This protein binds this small molecule.
Small molecule (SMILES): CC(=O)N[C@@H]1[C@@H](O)[C@H](O)[C@@H](CO)O[C@H]1O

Sequence of chain 1.C:
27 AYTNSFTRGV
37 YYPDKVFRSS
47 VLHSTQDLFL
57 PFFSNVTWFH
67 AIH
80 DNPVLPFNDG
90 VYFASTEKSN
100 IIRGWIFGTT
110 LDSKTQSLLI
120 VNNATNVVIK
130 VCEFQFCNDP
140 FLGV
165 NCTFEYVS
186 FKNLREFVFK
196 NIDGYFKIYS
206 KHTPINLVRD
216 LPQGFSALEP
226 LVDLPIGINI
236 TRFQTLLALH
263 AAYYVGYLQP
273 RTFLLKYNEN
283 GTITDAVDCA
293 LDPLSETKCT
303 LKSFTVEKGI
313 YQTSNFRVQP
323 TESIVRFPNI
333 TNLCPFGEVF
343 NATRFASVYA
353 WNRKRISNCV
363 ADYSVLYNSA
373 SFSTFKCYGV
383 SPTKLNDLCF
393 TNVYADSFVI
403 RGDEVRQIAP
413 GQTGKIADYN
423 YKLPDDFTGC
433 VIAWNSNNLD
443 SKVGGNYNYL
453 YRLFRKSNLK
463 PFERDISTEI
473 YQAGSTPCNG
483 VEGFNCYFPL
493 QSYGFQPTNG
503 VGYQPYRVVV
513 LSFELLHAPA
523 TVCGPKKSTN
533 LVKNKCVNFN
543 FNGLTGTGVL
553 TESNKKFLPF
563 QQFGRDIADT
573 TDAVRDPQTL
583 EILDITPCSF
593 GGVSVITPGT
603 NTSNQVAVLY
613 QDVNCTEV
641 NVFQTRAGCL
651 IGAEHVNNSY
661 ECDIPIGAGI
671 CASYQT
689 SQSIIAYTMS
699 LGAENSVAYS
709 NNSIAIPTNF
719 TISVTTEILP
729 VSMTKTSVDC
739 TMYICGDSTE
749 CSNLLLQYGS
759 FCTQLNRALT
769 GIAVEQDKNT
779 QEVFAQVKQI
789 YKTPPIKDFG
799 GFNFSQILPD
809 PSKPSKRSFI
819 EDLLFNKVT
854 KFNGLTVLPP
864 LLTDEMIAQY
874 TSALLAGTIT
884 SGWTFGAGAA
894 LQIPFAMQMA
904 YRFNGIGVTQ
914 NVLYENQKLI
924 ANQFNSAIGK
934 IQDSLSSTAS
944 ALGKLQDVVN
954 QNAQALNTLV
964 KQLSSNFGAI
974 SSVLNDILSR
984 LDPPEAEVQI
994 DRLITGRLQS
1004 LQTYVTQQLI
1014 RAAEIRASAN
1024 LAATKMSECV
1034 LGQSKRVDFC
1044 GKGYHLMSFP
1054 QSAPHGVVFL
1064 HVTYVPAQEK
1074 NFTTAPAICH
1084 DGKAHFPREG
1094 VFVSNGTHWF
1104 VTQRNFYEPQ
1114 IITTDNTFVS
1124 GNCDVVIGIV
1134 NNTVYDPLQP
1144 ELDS

Binding-site contacts:
Ligand atom C5 contacts residue ASN616 of chain 1.C at 3.7 Å.
Ligand atom C8 contacts residue ASN616 of chain 1.C at 4.4 Å.
Ligand atom C6 contacts residue THR618 of chain 1.C at 4.2 Å.
Ligand atom O5 contacts residue ASN616 of chain 1.C at 2.4 Å (h-bond).
Ligand atom N2 contacts residue ASN616 of chain 1.C at 2.9 Å (h-bond).
Ligand atom O6 contacts residue THR618 of chain 1.C at 3.0 Å.
Ligand atom C1 contacts residue ASN616 of chain 1.C at 1.4 Å.
Ligand atom C2 contacts residue ASN616 of chain 1.C at 2.4 Å.
Ligand atom C4 contacts residue ASN616 of chain 1.C at 4.2 Å.
Ligand atom C7 contacts residue ASN616 of chain 1.C at 3.2 Å.
Ligand atom O7 contacts residue ASN616 of chain 1.C at 3.2 Å (h-bond).
Ligand atom C3 contacts residue ASN616 of chain 1.C at 3.8 Å.
Ligand atom O5 contacts residue THR618 of chain 1.C at 3.7 Å.